Binding-site contacts:
Ligand atom C5 contacts residue MET49 of chain 1.A at 3.6 Å (hydrophobic).
Ligand atom N3 contacts residue CYS44 of chain 1.A at 4.4 Å.
Ligand atom N1 contacts residue GLU166 of chain 1.A at 3.0 Å (salt-bridge).
Ligand atom N2 contacts residue CYS145 of chain 1.A at 4.4 Å.
Ligand atom C6 contacts residue HIS41 of chain 1.A at 3.5 Å.
Ligand atom C8 contacts residue HIS41 of chain 1.A at 3.4 Å.
Ligand atom C11 contacts residue MET49 of chain 1.A at 3.7 Å (hydrophobic).
Ligand atom O1 contacts residue THR25 of chain 1.A at 3.2 Å.
Ligand atom C2 contacts residue HIS164 of chain 1.A at 4.4 Å.
Ligand atom N1 contacts residue MET165 of chain 1.A at 3.4 Å.
Ligand atom N1 contacts residue HIS164 of chain 1.A at 4.4 Å.
Ligand atom C2 contacts residue MET49 of chain 1.A at 4.4 Å (hydrophobic).
Ligand atom C1 contacts residue MET165 of chain 1.A at 3.9 Å (hydrophobic).
Ligand atom C4 contacts residue MET49 of chain 1.A at 4.0 Å (hydrophobic).
Ligand atom N3 contacts residue MET49 of chain 1.A at 3.3 Å.
Ligand atom C10 contacts residue CYS44 of chain 1.A at 4.3 Å (hydrophobic).
Ligand atom C1 contacts residue HIS164 of chain 1.A at 4.2 Å.
Ligand atom C11 contacts residue SER46 of chain 1.A at 3.6 Å.
Ligand atom C11 contacts residue CYS44 of chain 1.A at 3.9 Å (hydrophobic).
Ligand atom C7 contacts residue CYS44 of chain 1.A at 3.8 Å (hydrophobic).
Ligand atom N2 contacts residue HIS164 of chain 1.A at 3.6 Å.
Ligand atom C10 contacts residue SER46 of chain 1.A at 4.1 Å.
Ligand atom O1 contacts residue CYS44 of chain 1.A at 4.1 Å.
Ligand atom C7 contacts residue MET49 of chain 1.A at 4.1 Å (hydrophobic).
Ligand atom C10 contacts residue THR25 of chain 1.A at 4.2 Å.
Ligand atom C6 contacts residue MET49 of chain 1.A at 3.8 Å (hydrophobic).
Ligand atom N3 contacts residue HIS41 of chain 1.A at 4.4 Å.
Ligand atom N2 contacts residue MET49 of chain 1.A at 3.9 Å.
Ligand atom C7 contacts residue HIS41 of chain 1.A at 3.1 Å.
Ligand atom C8 contacts residue THR25 of chain 1.A at 3.4 Å.
Ligand atom C8 contacts residue LEU27 of chain 1.A at 4.3 Å (hydrophobic).
Ligand atom C11 contacts residue THR45 of chain 1.A at 3.8 Å.
Ligand atom N2 contacts residue HIS41 of chain 1.A at 3.5 Å (h-bond).
Ligand atom C7 contacts residue THR25 of chain 1.A at 4.1 Å.
Ligand atom C1 contacts residue GLU166 of chain 1.A at 4.0 Å.
Ligand atom C9 contacts residue THR25 of chain 1.A at 3.3 Å.

Sequence of chain 1.A:
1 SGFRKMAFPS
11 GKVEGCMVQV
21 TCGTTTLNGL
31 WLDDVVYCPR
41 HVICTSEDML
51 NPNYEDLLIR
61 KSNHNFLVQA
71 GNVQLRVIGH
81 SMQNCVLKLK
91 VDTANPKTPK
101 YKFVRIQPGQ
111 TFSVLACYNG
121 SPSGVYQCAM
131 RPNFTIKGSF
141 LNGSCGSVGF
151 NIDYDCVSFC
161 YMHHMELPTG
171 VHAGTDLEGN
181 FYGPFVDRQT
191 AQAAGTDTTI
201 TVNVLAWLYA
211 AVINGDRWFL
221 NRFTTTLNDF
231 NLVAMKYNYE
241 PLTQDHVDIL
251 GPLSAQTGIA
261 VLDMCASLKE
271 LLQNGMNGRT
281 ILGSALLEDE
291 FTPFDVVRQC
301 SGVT

A small-molecule ligand and the protein it binds are described below.
Small molecule (SMILES): N#Cc1ccc(N2CCCOCC2)cn1